Binding-site contacts:
Ligand atom C25 contacts residue VAL36 of chain 1.A at 3.7 Å (hydrophobic).
Ligand atom C23 contacts residue THR18 of chain 1.A at 3.7 Å.
Ligand atom C27 contacts residue TYR20 of chain 1.A at 3.3 Å (hydrophobic).
Ligand atom C4 contacts residue THR85 of chain 1.A at 3.7 Å.
Ligand atom C28 contacts residue THR18 of chain 1.A at 3.4 Å.
Ligand atom C23 contacts residue GLY228 of chain 1.A at 3.5 Å.
Ligand atom C12 contacts residue GLY228 of chain 1.A at 3.4 Å.
Ligand atom C11 contacts residue TYR83 of chain 1.A at 3.6 Å (hydrophobic).
Ligand atom N7 contacts residue ASP38 of chain 1.A at 3.0 Å (salt-bridge).
Ligand atom C26 contacts residue TYR20 of chain 1.A at 3.4 Å (hydrophobic).
Ligand atom C11 contacts residue ASP38 of chain 1.A at 3.3 Å.
Ligand atom C29 contacts residue ALA229 of chain 1.A at 3.5 Å (hydrophobic).
Ligand atom C15 contacts residue ALA229 of chain 1.A at 3.7 Å (hydrophobic).
Ligand atom N1 contacts residue ASP38 of chain 1.A at 2.8 Å (salt-bridge).
Ligand atom O21 contacts residue SER230 of chain 1.A at 3.3 Å (h-bond).
Ligand atom C24 contacts residue GLY228 of chain 1.A at 3.2 Å.
Ligand atom C17 contacts residue THR85 of chain 1.A at 3.7 Å.
Ligand atom C26 contacts residue GLN19 of chain 1.A at 3.6 Å.
Ligand atom C24 contacts residue THR18 of chain 1.A at 3.2 Å.
Ligand atom C2 contacts residue ASP38 of chain 1.A at 3.7 Å.
Ligand atom O8 contacts residue THR85 of chain 1.A at 3.0 Å (h-bond).
Ligand atom C27 contacts residue THR227 of chain 1.A at 3.4 Å.
Ligand atom C28 contacts residue ALA229 of chain 1.A at 3.7 Å (hydrophobic).
Ligand atom O8 contacts residue SER84 of chain 1.A at 3.5 Å (h-bond).
Ligand atom N7 contacts residue ASP226 of chain 1.A at 2.7 Å (salt-bridge).
Ligand atom C28 contacts residue GLY228 of chain 1.A at 3.7 Å.
Ligand atom C28 contacts residue THR227 of chain 1.A at 3.4 Å.
Ligand atom C29 contacts residue SER230 of chain 1.A at 3.3 Å.
Ligand atom O8 contacts residue TYR83 of chain 1.A at 3.6 Å.
Ligand atom C3 contacts residue TYR83 of chain 1.A at 3.4 Å (hydrophobic).
Ligand atom C29 contacts residue THR18 of chain 1.A at 3.0 Å.
Ligand atom C26 contacts residue VAL36 of chain 1.A at 3.4 Å (hydrophobic).
Ligand atom N22 contacts residue GLY228 of chain 1.A at 2.8 Å (h-bond).
Ligand atom C15 contacts residue GLY228 of chain 1.A at 3.2 Å.
Ligand atom C20 contacts residue SER230 of chain 1.A at 3.6 Å.
Ligand atom C9 contacts residue ASP226 of chain 1.A at 3.4 Å.
Ligand atom C23 contacts residue SER230 of chain 1.A at 3.4 Å.
Ligand atom C6 contacts residue ASP38 of chain 1.A at 3.6 Å.
Ligand atom C29 contacts residue GLY228 of chain 1.A at 3.1 Å.
Ligand atom C24 contacts residue SER230 of chain 1.A at 3.7 Å.

Sequence of chain 1.A:
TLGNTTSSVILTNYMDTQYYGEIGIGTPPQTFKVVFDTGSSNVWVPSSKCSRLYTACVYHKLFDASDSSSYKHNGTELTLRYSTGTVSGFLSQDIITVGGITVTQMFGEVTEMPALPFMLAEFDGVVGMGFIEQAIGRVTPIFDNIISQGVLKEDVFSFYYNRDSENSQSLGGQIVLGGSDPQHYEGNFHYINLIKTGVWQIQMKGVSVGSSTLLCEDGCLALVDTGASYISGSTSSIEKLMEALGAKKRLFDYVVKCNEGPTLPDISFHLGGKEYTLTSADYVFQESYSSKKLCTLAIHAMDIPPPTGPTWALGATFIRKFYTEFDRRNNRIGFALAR

A small-molecule ligand and the protein it binds are described below.
Small molecule (SMILES): [H]/N=C1/N[C@](C)(C(C)C)CC(=O)N1Cc1cccc(C(=O)NCc2ccccc2)c1